Sequence of chain 1.B:
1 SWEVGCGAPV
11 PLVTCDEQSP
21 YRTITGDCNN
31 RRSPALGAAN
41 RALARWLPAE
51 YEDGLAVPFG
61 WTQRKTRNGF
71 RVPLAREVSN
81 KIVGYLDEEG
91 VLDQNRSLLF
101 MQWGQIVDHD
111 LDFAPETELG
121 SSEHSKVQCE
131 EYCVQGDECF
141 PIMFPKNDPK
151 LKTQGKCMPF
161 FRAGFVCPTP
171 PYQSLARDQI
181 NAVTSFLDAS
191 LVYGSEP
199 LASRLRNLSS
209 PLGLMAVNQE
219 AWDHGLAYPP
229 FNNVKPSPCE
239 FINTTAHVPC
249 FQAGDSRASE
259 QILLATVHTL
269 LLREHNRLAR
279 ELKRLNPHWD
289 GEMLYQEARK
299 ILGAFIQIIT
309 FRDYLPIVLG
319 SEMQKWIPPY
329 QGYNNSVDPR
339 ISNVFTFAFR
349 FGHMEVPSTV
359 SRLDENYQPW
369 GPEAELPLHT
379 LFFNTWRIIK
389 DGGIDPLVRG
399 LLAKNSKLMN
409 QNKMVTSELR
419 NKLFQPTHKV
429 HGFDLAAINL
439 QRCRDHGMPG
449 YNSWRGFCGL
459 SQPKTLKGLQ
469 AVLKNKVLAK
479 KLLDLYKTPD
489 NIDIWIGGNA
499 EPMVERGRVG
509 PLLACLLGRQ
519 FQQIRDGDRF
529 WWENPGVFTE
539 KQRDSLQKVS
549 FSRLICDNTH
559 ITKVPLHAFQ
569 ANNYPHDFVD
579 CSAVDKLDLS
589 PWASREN

This protein binds this small molecule.
Small molecule (SMILES): CC(=O)N[C@H]1[C@H](O[C@H]2[C@H](O)[C@@H](NC(C)=O)CO[C@@H]2CO)O[C@H](CO)[C@@H](O[C@@H]2O[C@H](CO)[C@@H](O)[C@H](O)[C@@H]2O)[C@@H]1O

Binding-site contacts:
Ligand atom C7 contacts residue VAL215 of chain 1.B at 4.0 Å (hydrophobic).
Ligand atom C6 contacts residue LEU210 of chain 1.B at 4.0 Å (hydrophobic).
Ligand atom O2 contacts residue TRP220 of chain 1.B at 4.2 Å.
Ligand atom C7 contacts residue ALA214 of chain 1.B at 4.4 Å (hydrophobic).
Ligand atom C3 contacts residue GLN217 of chain 1.B at 4.2 Å.
Ligand atom O6 contacts residue GLN217 of chain 1.B at 3.7 Å.
Ligand atom C4 contacts residue ASN205 of chain 1.B at 4.2 Å.
Ligand atom C2 contacts residue ASN205 of chain 1.B at 2.4 Å.
Ligand atom C1 contacts residue SER208 of chain 1.B at 4.3 Å.
Ligand atom O7 contacts residue VAL215 of chain 1.B at 3.1 Å (h-bond).
Ligand atom O3 contacts residue GLN217 of chain 1.B at 3.2 Å (h-bond).
Ligand atom C8 contacts residue ALA214 of chain 1.B at 4.3 Å (hydrophobic).
Ligand atom O6 contacts residue TRP220 of chain 1.B at 3.8 Å.
Ligand atom O6 contacts residue LEU210 of chain 1.B at 3.5 Å.
Ligand atom C7 contacts residue ASN205 of chain 1.B at 3.0 Å.
Ligand atom O6 contacts residue LEU212 of chain 1.B at 4.2 Å.
Ligand atom C2 contacts residue GLN217 of chain 1.B at 4.0 Å.
Ligand atom C8 contacts residue GLN217 of chain 1.B at 3.5 Å.
Ligand atom O7 contacts residue GLN217 of chain 1.B at 3.8 Å.
Ligand atom N2 contacts residue GLN217 of chain 1.B at 3.3 Å (h-bond).
Ligand atom O7 contacts residue MET213 of chain 1.B at 4.5 Å.
Ligand atom C6 contacts residue SER208 of chain 1.B at 3.8 Å.
Ligand atom C5 contacts residue SER208 of chain 1.B at 4.0 Å.
Ligand atom C1 contacts residue ASN205 of chain 1.B at 1.4 Å.
Ligand atom C5 contacts residue ASN205 of chain 1.B at 3.7 Å.
Ligand atom C6 contacts residue TRP220 of chain 1.B at 3.7 Å (hydrophobic).
Ligand atom C7 contacts residue GLN217 of chain 1.B at 3.2 Å.
Ligand atom C8 contacts residue ASN205 of chain 1.B at 4.2 Å.
Ligand atom O5 contacts residue SER208 of chain 1.B at 3.6 Å.
Ligand atom O7 contacts residue ASN205 of chain 1.B at 2.8 Å (h-bond).
Ligand atom O7 contacts residue ALA214 of chain 1.B at 3.5 Å.
Ligand atom O5 contacts residue ASN205 of chain 1.B at 2.4 Å (h-bond).
Ligand atom N2 contacts residue ASN205 of chain 1.B at 2.9 Å (h-bond).
Ligand atom C8 contacts residue VAL215 of chain 1.B at 3.7 Å (hydrophobic).
Ligand atom C3 contacts residue ASN205 of chain 1.B at 3.7 Å.